Binding-site contacts:
Ligand atom N2 contacts residue THR368 of chain 1.B at 3.2 Å.
Ligand atom C6 contacts residue ASN366 of chain 1.B at 4.3 Å.
Ligand atom O6 contacts residue ASN366 of chain 1.B at 3.2 Å (h-bond).
Ligand atom O2 contacts residue ASN362 of chain 1.B at 4.3 Å.
Ligand atom C8 contacts residue ASN303 of chain 1.B at 4.1 Å.
Ligand atom C5 contacts residue ASN307 of chain 1.B at 3.9 Å.
Ligand atom C6 contacts residue THR364 of chain 1.B at 3.7 Å.
Ligand atom O7 contacts residue THR358 of chain 1.B at 4.3 Å.
Ligand atom O6 contacts residue ASN307 of chain 1.B at 4.1 Å.
Ligand atom O5 contacts residue TRP359 of chain 1.B at 4.1 Å.
Ligand atom O6 contacts residue THR364 of chain 1.B at 3.5 Å.
Ligand atom N2 contacts residue ASN303 of chain 1.B at 2.8 Å (h-bond).
Ligand atom O5 contacts residue GLY363 of chain 1.B at 3.2 Å (h-bond).
Ligand atom C2 contacts residue ASN360 of chain 1.B at 3.8 Å.
Ligand atom O5 contacts residue ASN307 of chain 1.B at 2.9 Å (h-bond).
Ligand atom C5 contacts residue GLY363 of chain 1.B at 3.1 Å.
Ligand atom C2 contacts residue THR368 of chain 1.B at 3.5 Å.
Ligand atom O3 contacts residue ASN362 of chain 1.B at 2.4 Å (h-bond).
Ligand atom C1 contacts residue ASN303 of chain 1.B at 1.4 Å.
Ligand atom C3 contacts residue ASN303 of chain 1.B at 3.8 Å.
Ligand atom O7 contacts residue ASN303 of chain 1.B at 3.9 Å.
Ligand atom C1 contacts residue GLY363 of chain 1.B at 3.9 Å.
Ligand atom C7 contacts residue THR368 of chain 1.B at 4.3 Å.
Ligand atom O2 contacts residue ASN360 of chain 1.B at 4.0 Å.
Ligand atom C6 contacts residue GLY363 of chain 1.B at 3.5 Å.
Ligand atom C1 contacts residue THR368 of chain 1.B at 4.2 Å.
Ligand atom C4 contacts residue ASN303 of chain 1.B at 4.3 Å.
Ligand atom C1 contacts residue ASN307 of chain 1.B at 3.7 Å.
Ligand atom C5 contacts residue TRP359 of chain 1.B at 4.1 Å (hydrophobic).
Ligand atom O6 contacts residue GLY363 of chain 1.B at 3.6 Å.
Ligand atom C8 contacts residue THR368 of chain 1.B at 4.3 Å.
Ligand atom C5 contacts residue ASN303 of chain 1.B at 3.7 Å.
Ligand atom O7 contacts residue ASN360 of chain 1.B at 3.9 Å.
Ligand atom C2 contacts residue ASN303 of chain 1.B at 2.5 Å.
Ligand atom C3 contacts residue ASN362 of chain 1.B at 3.6 Å.
Ligand atom O5 contacts residue ASN303 of chain 1.B at 2.5 Å (h-bond).
Ligand atom C6 contacts residue TRP359 of chain 1.B at 3.7 Å (hydrophobic).
Ligand atom C2 contacts residue ASN362 of chain 1.B at 4.1 Å.
Ligand atom C6 contacts residue ASN307 of chain 1.B at 3.6 Å.
Ligand atom C7 contacts residue ASN303 of chain 1.B at 3.4 Å.

Sequence of chain 1.B:
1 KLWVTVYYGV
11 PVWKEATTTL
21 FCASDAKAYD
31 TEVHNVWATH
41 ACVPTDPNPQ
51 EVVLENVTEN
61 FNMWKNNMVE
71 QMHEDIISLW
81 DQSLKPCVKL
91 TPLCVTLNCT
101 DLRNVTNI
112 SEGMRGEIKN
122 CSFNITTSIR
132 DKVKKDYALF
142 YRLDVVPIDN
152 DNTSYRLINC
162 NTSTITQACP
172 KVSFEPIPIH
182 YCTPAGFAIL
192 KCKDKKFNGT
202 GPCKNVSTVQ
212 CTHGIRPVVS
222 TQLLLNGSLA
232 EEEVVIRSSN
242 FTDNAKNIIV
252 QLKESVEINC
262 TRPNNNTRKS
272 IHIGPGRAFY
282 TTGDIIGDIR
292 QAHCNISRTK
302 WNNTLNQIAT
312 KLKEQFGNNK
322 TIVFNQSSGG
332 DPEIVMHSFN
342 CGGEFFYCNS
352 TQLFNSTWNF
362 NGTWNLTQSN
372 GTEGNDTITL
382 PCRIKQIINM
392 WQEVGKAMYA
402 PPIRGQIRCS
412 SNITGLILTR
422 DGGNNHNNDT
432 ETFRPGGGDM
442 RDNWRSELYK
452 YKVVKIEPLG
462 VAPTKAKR

The small molecule below binds the protein below.
Small molecule (SMILES): CC(=O)N[C@H]1[C@H](O[C@H]2[C@H](O)[C@@H](NC(C)=O)CO[C@@H]2CO)O[C@H](CO)[C@@H](O[C@@H]2O[C@H](CO[C@H]3O[C@H](CO)[C@@H](O)[C@H](O)[C@@H]3O)[C@@H](O)[C@H](O)[C@@H]2O)[C@@H]1O